Binding-site contacts:
Ligand atom C2 contacts residue PHE294 of chain 2.A at 4.3 Å (hydrophobic).
Ligand atom O contacts residue VAL297 of chain 2.A at 4.5 Å.
Ligand atom C1 contacts residue PRO293 of chain 2.A at 4.1 Å (hydrophobic).
Ligand atom S contacts residue THR292 of chain 2.A at 4.3 Å.
Ligand atom O2 contacts residue ILE249 of chain 2.A at 3.7 Å.
Ligand atom C1 contacts residue PHE294 of chain 2.A at 4.2 Å (hydrophobic).
Ligand atom C7 contacts residue PRO293 of chain 2.A at 4.4 Å (hydrophobic).
Ligand atom C8 contacts residue PRO293 of chain 2.A at 3.2 Å (hydrophobic).
Ligand atom N contacts residue PHE294 of chain 2.A at 3.8 Å.
Ligand atom C6 contacts residue PHE294 of chain 2.A at 3.9 Å (hydrophobic).
Ligand atom O1 contacts residue VAL297 of chain 2.A at 4.1 Å.
Ligand atom O1 contacts residue PHE294 of chain 2.A at 3.3 Å (h-bond).
Ligand atom O3 contacts residue GLN110 of chain 2.A at 3.8 Å.
Ligand atom C8 contacts residue ILE249 of chain 2.A at 4.4 Å (hydrophobic).
Ligand atom O1 contacts residue PRO293 of chain 2.A at 3.1 Å.
Ligand atom C8 contacts residue THR292 of chain 2.A at 3.2 Å.
Ligand atom O3 contacts residue THR292 of chain 2.A at 4.0 Å.
Ligand atom C8 contacts residue PHE294 of chain 2.A at 3.0 Å (hydrophobic).
Ligand atom O contacts residue PRO252 of chain 2.A at 3.3 Å.
Ligand atom C7 contacts residue ILE249 of chain 2.A at 4.0 Å (hydrophobic).
Ligand atom C contacts residue VAL297 of chain 2.A at 3.7 Å (hydrophobic).
Ligand atom S contacts residue PHE294 of chain 2.A at 4.3 Å.
Ligand atom C2 contacts residue ILE249 of chain 2.A at 4.0 Å (hydrophobic).
Ligand atom O contacts residue ILE249 of chain 2.A at 3.3 Å (h-bond).
Ligand atom O1 contacts residue ILE249 of chain 2.A at 3.3 Å (h-bond).
Ligand atom C7 contacts residue PHE294 of chain 2.A at 3.5 Å (hydrophobic).
Ligand atom C1 contacts residue ILE249 of chain 2.A at 3.2 Å (hydrophobic).
Ligand atom C contacts residue PRO252 of chain 2.A at 3.4 Å (hydrophobic).

A small-molecule ligand and the protein it binds are described below.
Small molecule (SMILES): COC(=O)c1cccc(NS(C)(=O)=O)c1

Sequence of chain 2.A:
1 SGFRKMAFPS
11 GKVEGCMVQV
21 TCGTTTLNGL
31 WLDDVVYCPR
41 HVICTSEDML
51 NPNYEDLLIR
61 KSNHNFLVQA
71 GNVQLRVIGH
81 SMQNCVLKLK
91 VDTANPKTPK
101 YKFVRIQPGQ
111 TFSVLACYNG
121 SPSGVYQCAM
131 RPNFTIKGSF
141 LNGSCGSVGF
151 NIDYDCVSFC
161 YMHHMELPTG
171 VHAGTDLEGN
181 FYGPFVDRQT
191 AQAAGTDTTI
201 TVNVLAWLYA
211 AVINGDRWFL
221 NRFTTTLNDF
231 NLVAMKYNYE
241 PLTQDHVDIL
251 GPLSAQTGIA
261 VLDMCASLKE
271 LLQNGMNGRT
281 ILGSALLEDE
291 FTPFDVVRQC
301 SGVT